Sequence of chain 1.B:
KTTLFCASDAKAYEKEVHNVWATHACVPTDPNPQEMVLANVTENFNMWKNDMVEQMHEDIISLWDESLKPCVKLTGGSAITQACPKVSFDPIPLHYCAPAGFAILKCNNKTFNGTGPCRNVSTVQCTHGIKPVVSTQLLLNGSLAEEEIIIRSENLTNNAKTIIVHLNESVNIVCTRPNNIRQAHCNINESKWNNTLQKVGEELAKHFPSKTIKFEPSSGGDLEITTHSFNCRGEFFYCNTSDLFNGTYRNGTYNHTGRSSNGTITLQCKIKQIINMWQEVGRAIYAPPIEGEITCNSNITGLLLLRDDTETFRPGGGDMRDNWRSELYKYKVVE

A small-molecule ligand and the protein it binds are described below.
Small molecule (SMILES): CC(=O)N[C@@H]1[C@@H](O)[C@H](O)[C@@H](CO)O[C@H]1O

Sequence of chain 1.C:
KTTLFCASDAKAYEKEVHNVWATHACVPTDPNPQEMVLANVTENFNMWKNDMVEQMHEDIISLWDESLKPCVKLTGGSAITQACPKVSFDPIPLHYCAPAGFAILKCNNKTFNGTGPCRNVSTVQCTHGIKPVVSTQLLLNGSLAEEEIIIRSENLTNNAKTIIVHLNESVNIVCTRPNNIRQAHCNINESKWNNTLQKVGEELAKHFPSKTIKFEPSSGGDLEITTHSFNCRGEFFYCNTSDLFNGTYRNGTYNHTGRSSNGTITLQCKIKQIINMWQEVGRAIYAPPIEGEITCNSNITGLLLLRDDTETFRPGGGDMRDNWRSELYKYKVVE

Binding-site contacts:
Ligand atom C4 contacts residue ASN160 of chain 1.B at 4.2 Å.
Ligand atom C1 contacts residue ASN160 of chain 1.B at 1.4 Å.
Ligand atom C7 contacts residue ASN160 of chain 1.B at 3.5 Å.
Ligand atom C8 contacts residue NAG1 of chain 1.GA at 3.5 Å.
Ligand atom N2 contacts residue ASN160 of chain 1.B at 2.9 Å (h-bond).
Ligand atom O7 contacts residue NAG1 of chain 1.GA at 1.4 Å.
Ligand atom C7 contacts residue THR162 of chain 1.C at 4.3 Å.
Ligand atom O6 contacts residue ASN160 of chain 1.B at 4.5 Å.
Ligand atom O3 contacts residue NAG1 of chain 1.Q at 3.2 Å (h-bond).
Ligand atom C7 contacts residue NAG1 of chain 1.GA at 2.4 Å.
Ligand atom C5 contacts residue THR162 of chain 1.B at 4.4 Å.
Ligand atom C7 contacts residue ASN160 of chain 1.C at 4.3 Å.
Ligand atom N2 contacts residue NAG1 of chain 1.GA at 3.2 Å.
Ligand atom O7 contacts residue THR162 of chain 1.C at 4.3 Å.
Ligand atom C2 contacts residue ASN160 of chain 1.B at 2.5 Å.
Ligand atom C8 contacts residue ASN160 of chain 1.B at 3.7 Å.
Ligand atom O7 contacts residue ASN160 of chain 1.C at 3.2 Å (h-bond).
Ligand atom O5 contacts residue THR162 of chain 1.B at 4.3 Å.
Ligand atom O5 contacts residue ASN160 of chain 1.B at 2.4 Å (h-bond).
Ligand atom C3 contacts residue ASN160 of chain 1.B at 3.8 Å.
Ligand atom C8 contacts residue THR162 of chain 1.C at 3.4 Å.
Ligand atom O6 contacts residue THR162 of chain 1.B at 3.5 Å (h-bond).
Ligand atom C6 contacts residue THR162 of chain 1.B at 4.0 Å.
Ligand atom O6 contacts residue ASN163 of chain 1.B at 3.9 Å.
Ligand atom O7 contacts residue ASN160 of chain 1.B at 4.3 Å.
Ligand atom O5 contacts residue ASN163 of chain 1.B at 4.1 Å.
Ligand atom C5 contacts residue ASN160 of chain 1.B at 3.7 Å.